Binding-site contacts:
Ligand atom O4 contacts residue GLU34 of chain 1.B at 4.1 Å.
Ligand atom C2 contacts residue ASN36 of chain 1.B at 4.4 Å.
Ligand atom O3 contacts residue GLU34 of chain 1.B at 4.5 Å.
Ligand atom O7 contacts residue ASN53 of chain 1.B at 4.3 Å.
Ligand atom C1 contacts residue ASN36 of chain 1.B at 3.3 Å.
Ligand atom C4 contacts residue ASN53 of chain 1.B at 4.3 Å.
Ligand atom N2 contacts residue ASN36 of chain 1.B at 4.2 Å.
Ligand atom C7 contacts residue ASN53 of chain 1.B at 3.8 Å.
Ligand atom C1 contacts residue GLU34 of chain 1.B at 3.7 Å.
Ligand atom C1 contacts residue ASN53 of chain 1.B at 1.4 Å.
Ligand atom C4 contacts residue GLU34 of chain 1.B at 4.3 Å.
Ligand atom C7 contacts residue GLU34 of chain 1.B at 3.7 Å.
Ligand atom C6 contacts residue GLU34 of chain 1.B at 4.5 Å.
Ligand atom C3 contacts residue GLU34 of chain 1.B at 3.7 Å.
Ligand atom O6 contacts residue ASN53 of chain 1.B at 3.3 Å (h-bond).
Ligand atom C5 contacts residue GLU34 of chain 1.B at 4.0 Å.
Ligand atom O5 contacts residue ASN36 of chain 1.B at 4.2 Å.
Ligand atom C5 contacts residue ASN53 of chain 1.B at 3.6 Å.
Ligand atom O5 contacts residue ASN53 of chain 1.B at 2.3 Å (h-bond).
Ligand atom N2 contacts residue ASN53 of chain 1.B at 2.9 Å (h-bond).
Ligand atom O7 contacts residue GLU34 of chain 1.B at 2.7 Å (salt-bridge).
Ligand atom C8 contacts residue GLU34 of chain 1.B at 4.2 Å.
Ligand atom C2 contacts residue ASN53 of chain 1.B at 2.5 Å.
Ligand atom O6 contacts residue GLU34 of chain 1.B at 3.9 Å.
Ligand atom C6 contacts residue ASN53 of chain 1.B at 4.1 Å.
Ligand atom C7 contacts residue ASN36 of chain 1.B at 4.3 Å.
Ligand atom C3 contacts residue ASN53 of chain 1.B at 3.8 Å.
Ligand atom O5 contacts residue GLU34 of chain 1.B at 3.7 Å.

Sequence of chain 1.B:
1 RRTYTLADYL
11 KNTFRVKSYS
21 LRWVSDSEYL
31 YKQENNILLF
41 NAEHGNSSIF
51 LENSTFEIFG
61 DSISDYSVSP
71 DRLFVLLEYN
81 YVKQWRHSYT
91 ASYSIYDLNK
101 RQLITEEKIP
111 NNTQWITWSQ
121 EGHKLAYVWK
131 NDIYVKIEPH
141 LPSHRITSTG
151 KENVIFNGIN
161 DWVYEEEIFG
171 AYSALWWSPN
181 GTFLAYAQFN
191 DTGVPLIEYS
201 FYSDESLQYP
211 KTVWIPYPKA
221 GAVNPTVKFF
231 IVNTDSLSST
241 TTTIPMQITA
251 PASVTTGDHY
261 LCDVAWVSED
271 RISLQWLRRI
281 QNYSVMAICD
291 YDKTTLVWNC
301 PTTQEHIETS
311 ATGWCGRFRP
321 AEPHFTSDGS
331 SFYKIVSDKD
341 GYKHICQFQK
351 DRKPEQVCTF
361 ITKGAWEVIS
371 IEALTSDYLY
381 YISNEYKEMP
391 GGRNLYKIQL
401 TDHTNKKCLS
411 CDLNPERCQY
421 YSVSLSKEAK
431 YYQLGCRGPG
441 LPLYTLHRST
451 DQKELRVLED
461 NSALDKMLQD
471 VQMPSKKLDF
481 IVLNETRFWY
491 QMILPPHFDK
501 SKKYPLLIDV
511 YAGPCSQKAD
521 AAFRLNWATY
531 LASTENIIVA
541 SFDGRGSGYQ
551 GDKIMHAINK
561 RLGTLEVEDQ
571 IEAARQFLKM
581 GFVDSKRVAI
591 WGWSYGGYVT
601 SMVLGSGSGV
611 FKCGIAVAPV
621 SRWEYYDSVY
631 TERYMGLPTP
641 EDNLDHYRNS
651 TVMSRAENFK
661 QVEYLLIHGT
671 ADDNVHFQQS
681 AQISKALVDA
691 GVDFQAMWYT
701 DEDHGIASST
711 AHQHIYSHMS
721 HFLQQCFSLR

This small molecule binds to this protein.
Small molecule (SMILES): CC(=O)N[C@@H]1[C@@H](O)[C@H](O)[C@@H](CO)O[C@H]1O